The small molecule below binds the protein below.
Small molecule (SMILES): CC(=O)N[C@@H]1[C@@H](O)[C@H](O)[C@@H](CO)O[C@H]1O

Binding-site contacts:
Ligand atom C8 contacts residue GLY479 of chain 2.A at 3.0 Å.
Ligand atom C6 contacts residue THR485 of chain 2.A at 3.2 Å.
Ligand atom C8 contacts residue ASN483 of chain 2.A at 3.6 Å.
Ligand atom C5 contacts residue THR485 of chain 2.A at 3.8 Å.
Ligand atom O5 contacts residue SER480 of chain 2.A at 4.3 Å.
Ligand atom C7 contacts residue GLY479 of chain 2.A at 4.2 Å.
Ligand atom O3 contacts residue SER480 of chain 2.A at 4.3 Å.
Ligand atom O5 contacts residue ASN483 of chain 2.A at 2.4 Å (h-bond).
Ligand atom C8 contacts residue ARG482 of chain 2.A at 4.1 Å.
Ligand atom C3 contacts residue ASN483 of chain 2.A at 4.0 Å.
Ligand atom O6 contacts residue THR485 of chain 2.A at 2.7 Å (h-bond).
Ligand atom C2 contacts residue GLY479 of chain 2.A at 3.6 Å.
Ligand atom O3 contacts residue ALA476 of chain 2.A at 4.3 Å.
Ligand atom O4 contacts residue SER480 of chain 2.A at 4.5 Å.
Ligand atom O4 contacts residue ALA476 of chain 2.A at 3.8 Å.
Ligand atom C1 contacts residue THR485 of chain 2.A at 4.5 Å.
Ligand atom C1 contacts residue GLY479 of chain 2.A at 4.3 Å.
Ligand atom N2 contacts residue GLY479 of chain 2.A at 4.4 Å.
Ligand atom C3 contacts residue GLY479 of chain 2.A at 4.2 Å.
Ligand atom O3 contacts residue GLY479 of chain 2.A at 3.7 Å.
Ligand atom C2 contacts residue ASN483 of chain 2.A at 2.7 Å.
Ligand atom N2 contacts residue ASN483 of chain 2.A at 3.1 Å (h-bond).
Ligand atom O6 contacts residue SER480 of chain 2.A at 3.3 Å.
Ligand atom C7 contacts residue ASN483 of chain 2.A at 3.9 Å.
Ligand atom C4 contacts residue ASN483 of chain 2.A at 4.3 Å.
Ligand atom C4 contacts residue ALA476 of chain 2.A at 4.2 Å (hydrophobic).
Ligand atom O5 contacts residue GLY479 of chain 2.A at 4.4 Å.
Ligand atom C4 contacts residue SER480 of chain 2.A at 3.9 Å.
Ligand atom O5 contacts residue THR485 of chain 2.A at 3.2 Å (h-bond).
Ligand atom C5 contacts residue ASN483 of chain 2.A at 3.6 Å.
Ligand atom C4 contacts residue GLY479 of chain 2.A at 4.1 Å.
Ligand atom C3 contacts residue SER480 of chain 2.A at 4.5 Å.
Ligand atom C1 contacts residue ASN483 of chain 2.A at 1.5 Å.

Sequence of chain 2.A:
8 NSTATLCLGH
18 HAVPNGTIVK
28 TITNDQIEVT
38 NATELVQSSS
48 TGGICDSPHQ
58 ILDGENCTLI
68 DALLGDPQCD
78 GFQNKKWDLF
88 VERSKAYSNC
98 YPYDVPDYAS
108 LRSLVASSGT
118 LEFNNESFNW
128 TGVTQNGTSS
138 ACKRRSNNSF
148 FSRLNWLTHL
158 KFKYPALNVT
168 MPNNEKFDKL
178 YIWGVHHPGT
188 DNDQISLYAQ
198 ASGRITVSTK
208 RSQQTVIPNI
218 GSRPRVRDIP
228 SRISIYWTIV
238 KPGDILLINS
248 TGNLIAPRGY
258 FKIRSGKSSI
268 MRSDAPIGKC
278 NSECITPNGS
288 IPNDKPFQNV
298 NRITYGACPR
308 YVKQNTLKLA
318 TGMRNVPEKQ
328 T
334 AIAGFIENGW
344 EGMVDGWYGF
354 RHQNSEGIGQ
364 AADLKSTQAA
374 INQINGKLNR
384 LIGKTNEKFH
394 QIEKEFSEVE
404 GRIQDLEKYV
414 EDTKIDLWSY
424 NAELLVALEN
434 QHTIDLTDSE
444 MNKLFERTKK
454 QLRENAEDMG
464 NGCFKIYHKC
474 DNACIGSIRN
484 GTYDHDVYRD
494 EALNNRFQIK